Sequence of chain 1.A:
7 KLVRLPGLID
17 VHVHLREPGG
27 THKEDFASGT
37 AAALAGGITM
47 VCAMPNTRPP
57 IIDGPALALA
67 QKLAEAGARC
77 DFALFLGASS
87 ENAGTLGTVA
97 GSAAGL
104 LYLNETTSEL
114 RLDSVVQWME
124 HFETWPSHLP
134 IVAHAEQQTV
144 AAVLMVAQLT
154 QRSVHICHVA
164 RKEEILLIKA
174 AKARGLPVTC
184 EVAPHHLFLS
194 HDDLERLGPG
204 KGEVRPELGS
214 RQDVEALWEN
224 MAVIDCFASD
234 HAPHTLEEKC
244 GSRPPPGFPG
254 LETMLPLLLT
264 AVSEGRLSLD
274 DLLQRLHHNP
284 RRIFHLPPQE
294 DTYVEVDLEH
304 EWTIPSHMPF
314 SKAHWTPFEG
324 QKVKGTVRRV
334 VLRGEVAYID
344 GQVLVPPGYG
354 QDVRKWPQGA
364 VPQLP

A protein and the small-molecule ligand that binds it are described below.
Small molecule (SMILES): O=C1C[C@@H](C(=O)O)NC(=O)N1

Binding-site contacts:
Ligand atom C7 contacts residue HIS237 of chain 1.A at 4.2 Å.
Ligand atom O72 contacts residue HIS20 of chain 1.A at 3.3 Å (h-bond).
Ligand atom N3 contacts residue HIS137 of chain 1.A at 4.3 Å.
Ligand atom O71 contacts residue ARG22 of chain 1.A at 2.8 Å (salt-bridge).
Ligand atom C2 contacts residue ASP233 of chain 1.A at 4.2 Å.
Ligand atom N1 contacts residue ALA235 of chain 1.A at 3.6 Å.
Ligand atom O2 contacts residue VAL207 of chain 1.A at 3.5 Å.
Ligand atom N1 contacts residue PRO249 of chain 1.A at 2.9 Å (h-bond).
Ligand atom C2 contacts residue PRO249 of chain 1.A at 3.4 Å (hydrophobic).
Ligand atom C4 contacts residue HIS137 of chain 1.A at 4.0 Å.
Ligand atom C4 contacts residue ZN1 of chain 1.B at 3.6 Å.
Ligand atom O71 contacts residue HIS237 of chain 1.A at 3.0 Å (h-bond).
Ligand atom C7 contacts residue PRO249 of chain 1.A at 4.0 Å (hydrophobic).
Ligand atom C2 contacts residue ARG208 of chain 1.A at 3.5 Å.
Ligand atom C7 contacts residue ALA235 of chain 1.A at 3.9 Å (hydrophobic).
Ligand atom O72 contacts residue ASN52 of chain 1.A at 2.8 Å (h-bond).
Ligand atom O4 contacts residue ARG208 of chain 1.A at 3.9 Å.
Ligand atom O2 contacts residue GLY250 of chain 1.A at 3.1 Å (h-bond).
Ligand atom C6 contacts residue PRO249 of chain 1.A at 4.0 Å (hydrophobic).
Ligand atom C2 contacts residue GLY250 of chain 1.A at 3.8 Å.
Ligand atom N3 contacts residue ASP233 of chain 1.A at 4.0 Å.
Ligand atom C6 contacts residue ALA235 of chain 1.A at 3.9 Å (hydrophobic).
Ligand atom C6 contacts residue HIS20 of chain 1.A at 4.0 Å.
Ligand atom N3 contacts residue ZN1 of chain 1.B at 4.2 Å.
Ligand atom O2 contacts residue PRO249 of chain 1.A at 3.2 Å.
Ligand atom O71 contacts residue PRO249 of chain 1.A at 3.1 Å (h-bond).
Ligand atom C7 contacts residue ASN52 of chain 1.A at 3.9 Å.
Ligand atom O4 contacts residue HIS137 of chain 1.A at 3.0 Å.
Ligand atom C5 contacts residue HIS20 of chain 1.A at 4.1 Å.
Ligand atom C4 contacts residue ARG208 of chain 1.A at 3.8 Å.
Ligand atom O4 contacts residue ZN1 of chain 1.B at 3.0 Å.
Ligand atom N1 contacts residue GLY250 of chain 1.A at 3.6 Å.
Ligand atom C7 contacts residue HIS20 of chain 1.A at 4.1 Å.
Ligand atom O2 contacts residue ARG208 of chain 1.A at 2.9 Å (salt-bridge).
Ligand atom C5 contacts residue ZN1 of chain 1.C at 4.0 Å.
Ligand atom O71 contacts residue ALA235 of chain 1.A at 3.7 Å.
Ligand atom C5 contacts residue ASN52 of chain 1.A at 4.2 Å.
Ligand atom C7 contacts residue ARG22 of chain 1.A at 3.5 Å.
Ligand atom O72 contacts residue ARG22 of chain 1.A at 2.9 Å (salt-bridge).
Ligand atom N3 contacts residue ARG208 of chain 1.A at 2.8 Å (salt-bridge).